Sequence of chain 3.C:
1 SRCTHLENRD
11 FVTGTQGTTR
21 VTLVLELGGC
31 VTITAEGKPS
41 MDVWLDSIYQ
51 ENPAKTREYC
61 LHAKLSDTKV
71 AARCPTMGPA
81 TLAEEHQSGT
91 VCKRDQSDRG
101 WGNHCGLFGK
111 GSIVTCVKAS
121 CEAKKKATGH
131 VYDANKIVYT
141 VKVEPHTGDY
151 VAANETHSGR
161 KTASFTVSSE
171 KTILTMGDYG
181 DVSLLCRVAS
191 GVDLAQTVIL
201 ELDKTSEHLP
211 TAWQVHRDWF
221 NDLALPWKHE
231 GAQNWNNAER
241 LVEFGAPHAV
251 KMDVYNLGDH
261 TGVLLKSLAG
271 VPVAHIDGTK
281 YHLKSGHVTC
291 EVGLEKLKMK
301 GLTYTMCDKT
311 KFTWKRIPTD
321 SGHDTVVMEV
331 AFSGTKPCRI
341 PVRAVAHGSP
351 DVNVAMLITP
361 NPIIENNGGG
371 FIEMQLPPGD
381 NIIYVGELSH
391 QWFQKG

This small molecule binds to this protein.
Small molecule (SMILES): CC(=O)N[C@@H]1[C@@H](O)[C@H](O)[C@@H](CO)O[C@H]1O

Sequence of chain 3.A:
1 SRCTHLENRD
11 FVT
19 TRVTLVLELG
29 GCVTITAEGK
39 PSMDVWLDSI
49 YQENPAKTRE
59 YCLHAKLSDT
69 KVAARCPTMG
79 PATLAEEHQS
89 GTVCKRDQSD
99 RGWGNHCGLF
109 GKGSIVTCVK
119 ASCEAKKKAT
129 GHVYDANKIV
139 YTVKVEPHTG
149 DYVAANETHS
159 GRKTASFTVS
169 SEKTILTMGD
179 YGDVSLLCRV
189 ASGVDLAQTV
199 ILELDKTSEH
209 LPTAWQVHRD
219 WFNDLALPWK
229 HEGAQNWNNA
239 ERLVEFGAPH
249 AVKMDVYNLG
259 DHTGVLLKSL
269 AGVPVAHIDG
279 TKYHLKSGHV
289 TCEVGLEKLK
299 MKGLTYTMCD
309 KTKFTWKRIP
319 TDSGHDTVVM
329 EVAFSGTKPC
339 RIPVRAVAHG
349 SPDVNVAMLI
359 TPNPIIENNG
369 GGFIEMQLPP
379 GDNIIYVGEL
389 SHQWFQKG

Binding-site contacts:
Ligand atom C2 contacts residue ASN154 of chain 3.C at 2.4 Å.
Ligand atom C3 contacts residue ASN154 of chain 3.C at 3.7 Å.
Ligand atom C7 contacts residue ASN154 of chain 3.C at 3.3 Å.
Ligand atom N2 contacts residue GLU155 of chain 3.C at 3.0 Å (salt-bridge).
Ligand atom C7 contacts residue GLU155 of chain 3.C at 3.9 Å.
Ligand atom C8 contacts residue ASN154 of chain 3.C at 3.6 Å.
Ligand atom C1 contacts residue HIS104 of chain 3.A at 3.4 Å.
Ligand atom C2 contacts residue GLU155 of chain 3.C at 3.7 Å.
Ligand atom C5 contacts residue ASN154 of chain 3.C at 3.6 Å.
Ligand atom C5 contacts residue HIS104 of chain 3.A at 3.6 Å.
Ligand atom N2 contacts residue ASN154 of chain 3.C at 2.9 Å (h-bond).
Ligand atom O5 contacts residue HIS104 of chain 3.A at 3.1 Å (h-bond).
Ligand atom C3 contacts residue GLU155 of chain 3.C at 3.7 Å.
Ligand atom C1 contacts residue GLU155 of chain 3.C at 3.9 Å.
Ligand atom C1 contacts residue ASN154 of chain 3.C at 1.4 Å.
Ligand atom O3 contacts residue GLU155 of chain 3.C at 4.3 Å.
Ligand atom C4 contacts residue ASN154 of chain 3.C at 4.2 Å.
Ligand atom C8 contacts residue GLU155 of chain 3.C at 3.8 Å.
Ligand atom O5 contacts residue ASN154 of chain 3.C at 2.3 Å (h-bond).
Ligand atom O7 contacts residue ASN154 of chain 3.C at 3.2 Å (h-bond).
Ligand atom C6 contacts residue HIS104 of chain 3.A at 4.0 Å.